Sequence of chain 28.C:
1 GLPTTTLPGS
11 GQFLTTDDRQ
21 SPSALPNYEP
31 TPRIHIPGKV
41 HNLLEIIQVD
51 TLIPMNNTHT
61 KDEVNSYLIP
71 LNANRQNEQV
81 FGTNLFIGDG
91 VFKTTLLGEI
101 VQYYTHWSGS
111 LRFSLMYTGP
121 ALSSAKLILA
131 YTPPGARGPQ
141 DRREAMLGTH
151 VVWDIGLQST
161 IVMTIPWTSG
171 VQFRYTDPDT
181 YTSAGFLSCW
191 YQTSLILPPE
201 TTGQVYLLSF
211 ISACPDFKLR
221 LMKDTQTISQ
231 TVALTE

The small molecule below binds the protein below.
Small molecule (SMILES): Cc1cc(CCCOc2c(Cl)cc(C3=NCCO3)cc2Cl)on1

Sequence of chain 27.A:
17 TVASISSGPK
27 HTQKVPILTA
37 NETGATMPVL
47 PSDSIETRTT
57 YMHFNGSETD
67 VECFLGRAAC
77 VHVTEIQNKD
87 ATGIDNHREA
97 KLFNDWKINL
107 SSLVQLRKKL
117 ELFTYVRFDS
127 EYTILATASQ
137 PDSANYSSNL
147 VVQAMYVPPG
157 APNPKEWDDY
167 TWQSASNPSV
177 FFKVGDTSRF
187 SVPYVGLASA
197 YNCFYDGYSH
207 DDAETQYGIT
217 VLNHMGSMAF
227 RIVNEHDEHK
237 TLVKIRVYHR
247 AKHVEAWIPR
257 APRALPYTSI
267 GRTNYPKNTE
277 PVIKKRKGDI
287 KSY

Binding-site contacts:
Ligand atom C3C contacts residue TYR152 of chain 27.A at 3.8 Å (hydrophobic).
Ligand atom C3 contacts residue LEU106 of chain 27.A at 3.8 Å (hydrophobic).
Ligand atom C3B contacts residue MET224 of chain 27.A at 3.6 Å (hydrophobic).
Ligand atom N3A contacts residue TYR152 of chain 27.A at 4.0 Å.
Ligand atom C5A contacts residue VAL176 of chain 27.A at 3.5 Å (hydrophobic).
Ligand atom N2 contacts residue MET221 of chain 27.A at 3.5 Å (h-bond).
Ligand atom CL2 contacts residue MET224 of chain 27.A at 3.4 Å.
Ligand atom C3C contacts residue ILE104 of chain 27.A at 3.7 Å (hydrophobic).
Ligand atom C2C contacts residue VAL191 of chain 27.A at 4.0 Å (hydrophobic).
Ligand atom O1A contacts residue PHE186 of chain 27.A at 3.4 Å.
Ligand atom C5A contacts residue ALA150 of chain 27.A at 3.5 Å (hydrophobic).
Ligand atom N3A contacts residue ALA24 of chain 27.C at 3.8 Å.
Ligand atom CL2 contacts residue ILE104 of chain 27.A at 3.5 Å.
Ligand atom O1B contacts residue VAL188 of chain 27.A at 3.7 Å.
Ligand atom C5B contacts residue TYR152 of chain 27.A at 3.7 Å (hydrophobic).
Ligand atom C5 contacts residue TYR128 of chain 27.A at 3.8 Å (hydrophobic).
Ligand atom C2B contacts residue MET224 of chain 27.A at 4.0 Å (hydrophobic).
Ligand atom C4A contacts residue ALA150 of chain 27.A at 4.0 Å (hydrophobic).
Ligand atom C2A contacts residue TYR152 of chain 27.A at 3.8 Å (hydrophobic).
Ligand atom C4A contacts residue SER175 of chain 27.A at 3.8 Å.
Ligand atom C2A contacts residue PHE186 of chain 27.A at 3.8 Å (hydrophobic).
Ligand atom O1 contacts residue ILE104 of chain 27.A at 3.4 Å.
Ligand atom CL1 contacts residue LEU25 of chain 27.C at 3.7 Å.
Ligand atom C4B contacts residue PHE186 of chain 27.A at 3.9 Å (hydrophobic).
Ligand atom C1C contacts residue TYR128 of chain 27.A at 3.3 Å (hydrophobic).
Ligand atom C5A contacts residue PHE186 of chain 27.A at 4.0 Å (hydrophobic).
Ligand atom C31 contacts residue LEU106 of chain 27.A at 4.0 Å (hydrophobic).
Ligand atom C3B contacts residue PHE186 of chain 27.A at 3.9 Å (hydrophobic).
Ligand atom C6B contacts residue TYR152 of chain 27.A at 3.9 Å (hydrophobic).
Ligand atom O1A contacts residue MET224 of chain 27.A at 3.5 Å (h-bond).
Ligand atom CL1 contacts residue VAL188 of chain 27.A at 3.7 Å.
Ligand atom C2B contacts residue TYR128 of chain 27.A at 3.9 Å (hydrophobic).
Ligand atom CL1 contacts residue TYR152 of chain 27.A at 3.9 Å.
Ligand atom C1B contacts residue VAL188 of chain 27.A at 4.0 Å (hydrophobic).
Ligand atom C4A contacts residue PRO174 of chain 27.A at 3.0 Å (hydrophobic).
Ligand atom C4B contacts residue TYR152 of chain 27.A at 3.6 Å (hydrophobic).
Ligand atom C4 contacts residue LEU106 of chain 27.A at 3.9 Å (hydrophobic).
Ligand atom O1 contacts residue MET221 of chain 27.A at 3.5 Å (h-bond).
Ligand atom CL2 contacts residue TYR128 of chain 27.A at 3.2 Å.
Ligand atom N3A contacts residue PRO174 of chain 27.A at 3.3 Å (h-bond).

Sequence of chain 27.C:
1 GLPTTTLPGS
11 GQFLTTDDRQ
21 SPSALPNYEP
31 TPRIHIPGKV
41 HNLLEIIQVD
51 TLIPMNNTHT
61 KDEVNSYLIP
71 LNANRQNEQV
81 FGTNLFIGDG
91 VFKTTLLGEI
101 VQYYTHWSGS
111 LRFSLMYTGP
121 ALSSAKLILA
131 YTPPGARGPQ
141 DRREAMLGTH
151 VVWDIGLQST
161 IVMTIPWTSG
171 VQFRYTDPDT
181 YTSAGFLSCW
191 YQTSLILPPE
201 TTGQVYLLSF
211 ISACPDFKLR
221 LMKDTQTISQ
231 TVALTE